Sequence of chain 1.A:
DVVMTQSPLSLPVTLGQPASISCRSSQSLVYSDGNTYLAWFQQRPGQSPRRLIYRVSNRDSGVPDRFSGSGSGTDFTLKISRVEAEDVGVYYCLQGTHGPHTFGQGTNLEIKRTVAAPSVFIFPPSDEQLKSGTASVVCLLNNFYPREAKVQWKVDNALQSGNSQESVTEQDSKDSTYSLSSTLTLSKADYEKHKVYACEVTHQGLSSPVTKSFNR

Sequence of chain 1.B:
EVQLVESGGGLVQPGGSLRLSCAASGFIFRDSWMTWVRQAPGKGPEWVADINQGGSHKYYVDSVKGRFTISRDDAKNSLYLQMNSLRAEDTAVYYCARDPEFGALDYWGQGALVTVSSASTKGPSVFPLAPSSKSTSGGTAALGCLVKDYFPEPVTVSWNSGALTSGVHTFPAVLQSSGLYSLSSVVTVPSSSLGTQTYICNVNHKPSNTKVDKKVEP

Binding-site contacts:
Ligand atom O2 contacts residue TRP47 of chain 1.B at 3.8 Å.
Ligand atom C6 contacts residue ASP99 of chain 1.B at 3.4 Å.
Ligand atom O3 contacts residue GLY99 of chain 1.A at 3.7 Å.
Ligand atom C2 contacts residue PHE102 of chain 1.B at 3.9 Å (hydrophobic).
Ligand atom C4 contacts residue ASP99 of chain 1.B at 3.5 Å.
Ligand atom O1 contacts residue PHE102 of chain 1.B at 3.0 Å.
Ligand atom C2 contacts residue TYR59 of chain 1.B at 4.1 Å (hydrophobic).
Ligand atom O2 contacts residue PHE102 of chain 1.B at 3.8 Å.
Ligand atom O6 contacts residue PRO100 of chain 1.B at 3.9 Å.
Ligand atom C6 contacts residue GLU101 of chain 1.B at 3.5 Å.
Ligand atom C1 contacts residue TRP33 of chain 1.B at 4.1 Å (hydrophobic).
Ligand atom O5 contacts residue TRP33 of chain 1.B at 4.1 Å.
Ligand atom C3 contacts residue HIS101 of chain 1.A at 4.0 Å.
Ligand atom C5 contacts residue TRP33 of chain 1.B at 3.9 Å (hydrophobic).
Ligand atom C2 contacts residue ASP50 of chain 1.B at 3.3 Å.
Ligand atom C5 contacts residue PHE102 of chain 1.B at 3.7 Å (hydrophobic).
Ligand atom C5 contacts residue ASP99 of chain 1.B at 4.0 Å.
Ligand atom O3 contacts residue HIS101 of chain 1.A at 3.1 Å (h-bond).
Ligand atom O2 contacts residue ASP50 of chain 1.B at 2.6 Å (salt-bridge).
Ligand atom O4 contacts residue GLY103 of chain 1.B at 3.4 Å (h-bond).
Ligand atom C3 contacts residue HIS101 of chain 1.A at 3.9 Å.
Ligand atom C4 contacts residue TRP33 of chain 1.B at 4.0 Å (hydrophobic).
Ligand atom O6 contacts residue GLU101 of chain 1.B at 4.0 Å.
Ligand atom O4 contacts residue ASP99 of chain 1.B at 2.8 Å (salt-bridge).
Ligand atom C1 contacts residue PHE102 of chain 1.B at 4.1 Å (hydrophobic).
Ligand atom C6 contacts residue PHE102 of chain 1.B at 3.1 Å (hydrophobic).
Ligand atom O5 contacts residue PHE102 of chain 1.B at 3.3 Å (h-bond).
Ligand atom O2 contacts residue HIS101 of chain 1.A at 3.4 Å (h-bond).
Ligand atom O6 contacts residue ASP99 of chain 1.B at 3.0 Å (salt-bridge).
Ligand atom O4 contacts residue HIS101 of chain 1.A at 3.1 Å (h-bond).
Ligand atom O6 contacts residue TRP33 of chain 1.B at 3.3 Å.
Ligand atom O4 contacts residue PHE102 of chain 1.B at 3.3 Å.
Ligand atom O2 contacts residue TYR59 of chain 1.B at 4.1 Å.
Ligand atom O3 contacts residue PRO100 of chain 1.A at 4.0 Å.
Ligand atom O3 contacts residue TYR59 of chain 1.B at 3.2 Å.
Ligand atom C3 contacts residue TRP33 of chain 1.B at 4.0 Å (hydrophobic).
Ligand atom O4 contacts residue TYR59 of chain 1.B at 3.3 Å.
Ligand atom C1 contacts residue ASP50 of chain 1.B at 4.0 Å.
Ligand atom C6 contacts residue TRP33 of chain 1.B at 4.1 Å (hydrophobic).
Ligand atom C2 contacts residue HIS101 of chain 1.A at 4.1 Å.

The small molecule below binds the protein below.
Small molecule (SMILES): OC[C@H]1O[C@H](O[C@@H]2[C@@H](O)[C@H](O)O[C@H](CO)[C@@H]2O)[C@H](O)[C@@H](O)[C@H]1O